Sequence of chain 1.B:
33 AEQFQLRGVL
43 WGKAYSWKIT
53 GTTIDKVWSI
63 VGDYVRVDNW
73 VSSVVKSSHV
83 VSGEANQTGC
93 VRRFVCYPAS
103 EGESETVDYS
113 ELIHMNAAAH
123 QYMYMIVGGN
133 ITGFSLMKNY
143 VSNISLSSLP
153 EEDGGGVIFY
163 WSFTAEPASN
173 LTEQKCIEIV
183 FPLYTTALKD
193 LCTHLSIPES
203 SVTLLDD

Sequence of chain 1.A:
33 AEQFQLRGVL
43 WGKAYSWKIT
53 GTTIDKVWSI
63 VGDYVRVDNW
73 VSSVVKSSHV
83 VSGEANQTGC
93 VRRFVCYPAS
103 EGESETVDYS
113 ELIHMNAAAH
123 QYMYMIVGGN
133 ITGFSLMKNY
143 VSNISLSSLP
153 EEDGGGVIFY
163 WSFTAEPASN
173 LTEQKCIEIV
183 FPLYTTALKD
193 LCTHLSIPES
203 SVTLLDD

The protein below binds the small molecule below.
Small molecule (SMILES): O=Cc1ccc(O)cc1

Binding-site contacts:
Ligand atom C2 contacts residue VAL143 of chain 1.A at 4.4 Å (hydrophobic).
Ligand atom O1' contacts residue MET125 of chain 1.A at 3.9 Å.
Ligand atom C1' contacts residue THR166 of chain 1.B at 3.6 Å.
Ligand atom C1' contacts residue MET125 of chain 1.A at 3.4 Å (hydrophobic).
Ligand atom C1 contacts residue VAL143 of chain 1.B at 4.3 Å (hydrophobic).
Ligand atom C1 contacts residue THR166 of chain 1.B at 4.0 Å.
Ligand atom C2 contacts residue MET125 of chain 1.A at 4.2 Å (hydrophobic).
Ligand atom C6 contacts residue VAL143 of chain 1.B at 4.4 Å (hydrophobic).
Ligand atom C3 contacts residue LEU42 of chain 1.A at 4.1 Å (hydrophobic).
Ligand atom O1' contacts residue THR166 of chain 1.B at 2.6 Å (h-bond).
Ligand atom O1' contacts residue VAL143 of chain 1.B at 3.6 Å.
Ligand atom C2 contacts residue THR166 of chain 1.A at 3.8 Å.
Ligand atom C3 contacts residue VAL143 of chain 1.A at 4.4 Å (hydrophobic).
Ligand atom C6 contacts residue THR166 of chain 1.B at 3.5 Å.
Ligand atom C1' contacts residue VAL143 of chain 1.B at 4.1 Å (hydrophobic).
Ligand atom C3 contacts residue THR166 of chain 1.A at 3.7 Å.
Ligand atom O1' contacts residue ASN145 of chain 1.B at 4.1 Å.
Ligand atom C1 contacts residue MET125 of chain 1.A at 3.6 Å (hydrophobic).
Ligand atom C6 contacts residue LEU42 of chain 1.B at 4.2 Å (hydrophobic).
Ligand atom C1' contacts residue ASN145 of chain 1.B at 4.2 Å.
Ligand atom C6 contacts residue MET125 of chain 1.A at 4.1 Å (hydrophobic).